Binding-site contacts:
Ligand atom C5 contacts residue GLY243 of chain 1.D at 3.2 Å.
Ligand atom OXT contacts residue GLN159 of chain 1.D at 2.6 Å (h-bond).
Ligand atom OXT contacts residue THR87 of chain 1.D at 3.2 Å.
Ligand atom CB contacts residue TYR246 of chain 1.D at 3.3 Å (hydrophobic).
Ligand atom OP2 contacts residue GLY193 of chain 1.D at 3.3 Å.
Ligand atom O contacts residue THR87 of chain 1.D at 2.7 Å (h-bond).
Ligand atom C5A contacts residue GLY193 of chain 1.D at 3.4 Å.
Ligand atom O3A contacts residue ASN86 of chain 1.D at 2.6 Å (h-bond).
Ligand atom C contacts residue THR83 of chain 1.D at 3.1 Å.
Ligand atom P contacts residue THR194 of chain 1.D at 3.2 Å.
Ligand atom O contacts residue THR83 of chain 1.D at 3.0 Å (h-bond).
Ligand atom CB contacts residue THR194 of chain 1.D at 3.4 Å.
Ligand atom C contacts residue THR87 of chain 1.D at 3.4 Å.
Ligand atom CA contacts residue SER84 of chain 1.D at 2.9 Å.
Ligand atom C4 contacts residue GLY243 of chain 1.D at 3.2 Å.
Ligand atom C5A contacts residue GLY243 of chain 1.D at 3.4 Å.
Ligand atom OP1 contacts residue GLY195 of chain 1.D at 3.1 Å (h-bond).
Ligand atom C3 contacts residue GLY243 of chain 1.D at 3.4 Å.
Ligand atom C2A contacts residue TYR319 of chain 1.D at 3.2 Å (hydrophobic).
Ligand atom C2 contacts residue SER287 of chain 1.D at 3.4 Å.
Ligand atom OP1 contacts residue THR197 of chain 1.D at 3.1 Å.
Ligand atom O contacts residue ASN86 of chain 1.D at 3.4 Å (h-bond).
Ligand atom O contacts residue SER84 of chain 1.D at 3.4 Å (h-bond).
Ligand atom OP1 contacts residue GLY193 of chain 1.D at 3.0 Å (h-bond).
Ligand atom C2A contacts residue ASN86 of chain 1.D at 3.2 Å.
Ligand atom C contacts residue SER84 of chain 1.D at 3.2 Å.
Ligand atom N contacts residue SER84 of chain 1.D at 2.9 Å (h-bond).
Ligand atom OP3 contacts residue THR194 of chain 1.D at 3.1 Å (h-bond).
Ligand atom C4A contacts residue GLY243 of chain 1.D at 3.4 Å.
Ligand atom O3A contacts residue SER84 of chain 1.D at 3.4 Å (h-bond).
Ligand atom OP2 contacts residue LYS56 of chain 1.D at 3.1 Å (salt-bridge).
Ligand atom N1 contacts residue PRO313 of chain 1.D at 3.1 Å.
Ligand atom OP2 contacts residue THR194 of chain 1.D at 2.4 Å (h-bond).
Ligand atom OXT contacts residue THR83 of chain 1.D at 2.6 Å (h-bond).
Ligand atom N1 contacts residue SER287 of chain 1.D at 2.8 Å (h-bond).
Ligand atom C2A contacts residue SER287 of chain 1.D at 3.2 Å.
Ligand atom OP3 contacts residue LYS56 of chain 1.D at 2.5 Å (salt-bridge).
Ligand atom P contacts residue LYS56 of chain 1.D at 3.3 Å.
Ligand atom OP3 contacts residue THR197 of chain 1.D at 3.1 Å.
Ligand atom OP1 contacts residue THR194 of chain 1.D at 3.4 Å (h-bond).

A small-molecule ligand and the protein it binds are described below.
Small molecule (SMILES): C=C(NCc1c(COP(=O)(O)O)cnc(C)c1O)C(=O)O

Sequence of chain 1.D:
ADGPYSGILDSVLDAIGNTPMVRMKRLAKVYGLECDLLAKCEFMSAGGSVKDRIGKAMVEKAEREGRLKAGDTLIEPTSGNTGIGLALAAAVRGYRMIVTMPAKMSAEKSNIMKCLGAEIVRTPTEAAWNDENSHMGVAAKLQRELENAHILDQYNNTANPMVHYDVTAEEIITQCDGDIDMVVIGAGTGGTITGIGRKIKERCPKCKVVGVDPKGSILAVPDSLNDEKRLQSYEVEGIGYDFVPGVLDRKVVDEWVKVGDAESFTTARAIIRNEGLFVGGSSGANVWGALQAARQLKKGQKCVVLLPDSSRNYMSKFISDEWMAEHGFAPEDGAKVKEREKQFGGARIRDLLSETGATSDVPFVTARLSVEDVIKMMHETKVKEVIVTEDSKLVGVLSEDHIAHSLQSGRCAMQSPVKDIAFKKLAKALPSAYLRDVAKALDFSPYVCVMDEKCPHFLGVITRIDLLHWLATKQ